The protein below binds the small molecule below.
Small molecule (SMILES): O=C(CO)[C@@H](O)[C@H](O)[C@H](O)[C@H](O)COP(=O)(O)O

Binding-site contacts:
Ligand atom P1 contacts residue SER167 of chain 2.A at 3.5 Å.
Ligand atom C1 contacts residue SER130 of chain 2.A at 3.5 Å.
Ligand atom O3 contacts residue ASN28 of chain 2.A at 3.2 Å (h-bond).
Ligand atom O1 contacts residue PHE132 of chain 2.A at 3.2 Å.
Ligand atom P1 contacts residue ARG169 of chain 2.A at 3.7 Å.
Ligand atom C3 contacts residue LYS86 of chain 2.A at 2.4 Å.
Ligand atom O7 contacts residue ARG135 of chain 2.A at 3.2 Å (salt-bridge).
Ligand atom C4 contacts residue ASN28 of chain 2.A at 3.8 Å.
Ligand atom O3 contacts residue ASP6 of chain 2.A at 2.8 Å (salt-bridge).
Ligand atom O1 contacts residue THR110 of chain 2.A at 2.4 Å (h-bond).
Ligand atom O3 contacts residue THR27 of chain 2.A at 3.4 Å (h-bond).
Ligand atom C2 contacts residue LYS86 of chain 2.A at 1.3 Å.
Ligand atom O8 contacts residue SER167 of chain 2.A at 3.6 Å.
Ligand atom C3 contacts residue ASP6 of chain 2.A at 3.3 Å.
Ligand atom O3 contacts residue LYS86 of chain 2.A at 2.6 Å (salt-bridge).
Ligand atom C4 contacts residue LYS86 of chain 2.A at 3.5 Å.
Ligand atom O7 contacts residue SER167 of chain 2.A at 3.7 Å.
Ligand atom O5 contacts residue ALA166 of chain 2.A at 3.5 Å.
Ligand atom O4 contacts residue LYS86 of chain 2.A at 3.6 Å.
Ligand atom C5 contacts residue ASP6 of chain 2.A at 3.2 Å.
Ligand atom C1 contacts residue LYS86 of chain 2.A at 2.4 Å.
Ligand atom O5 contacts residue ASP6 of chain 2.A at 2.5 Å (salt-bridge).
Ligand atom C6 contacts residue PHE132 of chain 2.A at 3.5 Å (hydrophobic).
Ligand atom O8 contacts residue ARG169 of chain 2.A at 2.9 Å (salt-bridge).
Ligand atom O1 contacts residue LYS86 of chain 2.A at 3.3 Å (salt-bridge).
Ligand atom O4 contacts residue ASN28 of chain 2.A at 3.1 Å (h-bond).
Ligand atom O6 contacts residue ARG135 of chain 2.A at 3.0 Å (salt-bridge).
Ligand atom O6 contacts residue ASN28 of chain 2.A at 3.4 Å (h-bond).
Ligand atom C4 contacts residue PHE132 of chain 2.A at 3.6 Å (hydrophobic).
Ligand atom O10 contacts residue ARG169 of chain 2.A at 2.8 Å (salt-bridge).
Ligand atom O10 contacts residue SER167 of chain 2.A at 2.8 Å (h-bond).
Ligand atom O1 contacts residue SER130 of chain 2.A at 3.4 Å.
Ligand atom O5 contacts residue SER167 of chain 2.A at 3.0 Å (h-bond).
Ligand atom O6 contacts residue PHE132 of chain 2.A at 3.3 Å.
Ligand atom O8 contacts residue ARG135 of chain 2.A at 2.8 Å (salt-bridge).
Ligand atom P1 contacts residue ARG135 of chain 2.A at 3.8 Å.
Ligand atom O3 contacts residue THR26 of chain 2.A at 3.8 Å.
Ligand atom O4 contacts residue PHE132 of chain 2.A at 3.4 Å.
Ligand atom C5 contacts residue ASN28 of chain 2.A at 3.7 Å.
Ligand atom C1 contacts residue THR110 of chain 2.A at 3.6 Å.

Sequence of chain 2.B:
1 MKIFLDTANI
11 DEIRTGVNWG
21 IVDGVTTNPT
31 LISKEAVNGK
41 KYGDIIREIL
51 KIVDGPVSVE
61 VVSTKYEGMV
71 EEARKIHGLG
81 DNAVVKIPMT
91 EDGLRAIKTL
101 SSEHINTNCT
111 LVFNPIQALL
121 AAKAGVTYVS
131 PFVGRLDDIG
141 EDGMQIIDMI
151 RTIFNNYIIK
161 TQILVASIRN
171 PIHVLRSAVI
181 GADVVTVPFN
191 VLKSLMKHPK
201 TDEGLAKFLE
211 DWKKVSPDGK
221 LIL

Sequence of chain 2.A:
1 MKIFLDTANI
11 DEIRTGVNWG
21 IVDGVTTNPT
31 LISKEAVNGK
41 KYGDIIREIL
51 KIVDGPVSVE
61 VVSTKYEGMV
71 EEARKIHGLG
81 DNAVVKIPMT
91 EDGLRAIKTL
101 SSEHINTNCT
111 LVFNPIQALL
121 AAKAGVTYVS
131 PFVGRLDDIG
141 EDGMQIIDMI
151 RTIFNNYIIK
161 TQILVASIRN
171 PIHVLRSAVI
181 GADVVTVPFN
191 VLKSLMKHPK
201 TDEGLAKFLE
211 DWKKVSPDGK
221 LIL